Sequence of chain 1.C:
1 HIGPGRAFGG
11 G

Sequence of chain 1.B:
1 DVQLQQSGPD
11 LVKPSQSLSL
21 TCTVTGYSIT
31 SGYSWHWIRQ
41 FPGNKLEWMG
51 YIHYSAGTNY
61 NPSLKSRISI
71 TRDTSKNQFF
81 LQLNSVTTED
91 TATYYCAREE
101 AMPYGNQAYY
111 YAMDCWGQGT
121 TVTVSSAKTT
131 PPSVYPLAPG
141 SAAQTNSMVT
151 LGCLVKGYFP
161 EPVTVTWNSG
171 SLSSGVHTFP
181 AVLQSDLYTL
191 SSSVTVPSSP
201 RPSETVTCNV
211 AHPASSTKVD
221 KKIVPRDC

Binding-site contacts:
Ligand atom N contacts residue ILE2 of chain 1.C at 4.1 Å.
Ligand atom C2 contacts residue TYR111 of chain 1.B at 4.3 Å (hydrophobic).
Ligand atom O contacts residue HIS1 of chain 1.C at 2.3 Å (h-bond).
Ligand atom O contacts residue ILE2 of chain 1.C at 3.9 Å.
Ligand atom N contacts residue GLY11 of chain 1.C at 4.0 Å.
Ligand atom C contacts residue ILE2 of chain 1.C at 3.4 Å (hydrophobic).
Ligand atom C2 contacts residue HIS1 of chain 1.C at 3.9 Å.
Ligand atom CA contacts residue ILE2 of chain 1.C at 4.3 Å (hydrophobic).
Ligand atom C2 contacts residue GLY10 of chain 1.C at 3.8 Å.
Ligand atom N contacts residue GLY10 of chain 1.C at 1.4 Å (h-bond).
Ligand atom C2 contacts residue ILE2 of chain 1.C at 3.7 Å (hydrophobic).
Ligand atom C contacts residue HIS1 of chain 1.C at 1.3 Å.
Ligand atom C1 contacts residue ILE2 of chain 1.C at 4.3 Å (hydrophobic).
Ligand atom C1 contacts residue GLY10 of chain 1.C at 2.3 Å.
Ligand atom C3 contacts residue HIS1 of chain 1.C at 3.6 Å.
Ligand atom C1 contacts residue GLY9 of chain 1.C at 3.4 Å.
Ligand atom C1 contacts residue GLY11 of chain 1.C at 3.9 Å.
Ligand atom CA contacts residue HIS1 of chain 1.C at 2.4 Å.
Ligand atom O contacts residue TYR111 of chain 1.B at 4.4 Å.
Ligand atom C1 contacts residue TYR111 of chain 1.B at 4.5 Å (hydrophobic).
Ligand atom O contacts residue TYR109 of chain 1.B at 3.8 Å.
Ligand atom N contacts residue GLY9 of chain 1.C at 2.2 Å.

A protein and the small-molecule ligand that binds it are described below.
Small molecule (SMILES): N=CCCCC=O